Binding-site contacts:
Ligand atom N28 contacts residue LEU141 of chain 1.A at 3.8 Å.
Ligand atom O10 contacts residue MET165 of chain 1.A at 3.0 Å.
Ligand atom N28 contacts residue PHE140 of chain 1.A at 3.4 Å (h-bond).
Ligand atom C16 contacts residue MET165 of chain 1.A at 3.7 Å (hydrophobic).
Ligand atom O8 contacts residue GLU166 of chain 1.A at 3.3 Å (salt-bridge).
Ligand atom C29 contacts residue GLU166 of chain 1.A at 3.7 Å.
Ligand atom C27 contacts residue LEU141 of chain 1.A at 3.7 Å (hydrophobic).
Ligand atom C24 contacts residue CYS145 of chain 1.A at 3.5 Å (hydrophobic).
Ligand atom C24 contacts residue LEU141 of chain 1.A at 3.6 Å (hydrophobic).
Ligand atom N11 contacts residue GLN189 of chain 1.A at 3.4 Å (h-bond).
Ligand atom N19 contacts residue CYS145 of chain 1.A at 3.0 Å (h-bond).
Ligand atom C12 contacts residue HIS164 of chain 1.A at 3.4 Å.
Ligand atom N19 contacts residue HIS164 of chain 1.A at 3.3 Å (h-bond).
Ligand atom O30 contacts residue MET165 of chain 1.A at 3.6 Å.
Ligand atom C9 contacts residue MET165 of chain 1.A at 3.7 Å (hydrophobic).
Ligand atom O10 contacts residue GLU166 of chain 1.A at 2.7 Å (salt-bridge).
Ligand atom O22 contacts residue HIS41 of chain 1.A at 3.2 Å (h-bond).
Ligand atom C20 contacts residue CYS145 of chain 1.A at 2.9 Å (hydrophobic).
Ligand atom C7 contacts residue GLN189 of chain 1.A at 3.3 Å.
Ligand atom C9 contacts residue GLU166 of chain 1.A at 3.7 Å.
Ligand atom C29 contacts residue HIS163 of chain 1.A at 3.7 Å.
Ligand atom C2 contacts residue GLU166 of chain 1.A at 3.1 Å.
Ligand atom C21 contacts residue HIS41 of chain 1.A at 3.8 Å.
Ligand atom O30 contacts residue HIS163 of chain 1.A at 2.6 Å (h-bond).
Ligand atom C4 contacts residue PRO168 of chain 1.A at 3.7 Å (hydrophobic).
Ligand atom C27 contacts residue ASN142 of chain 1.A at 3.2 Å.
Ligand atom C21 contacts residue CYS145 of chain 1.A at 1.8 Å (hydrophobic).
Ligand atom C4 contacts residue THR190 of chain 1.A at 3.4 Å.
Ligand atom C16 contacts residue HIS164 of chain 1.A at 3.6 Å.
Ligand atom C6 contacts residue GLN189 of chain 1.A at 3.5 Å.
Ligand atom C24 contacts residue ASN142 of chain 1.A at 3.8 Å.
Ligand atom O30 contacts residue GLU166 of chain 1.A at 3.4 Å (salt-bridge).
Ligand atom C26 contacts residue ASN142 of chain 1.A at 3.4 Å.
Ligand atom O30 contacts residue PHE140 of chain 1.A at 3.8 Å.
Ligand atom C17 contacts residue HIS164 of chain 1.A at 3.8 Å.
Ligand atom O22 contacts residue CYS145 of chain 1.A at 2.8 Å (h-bond).
Ligand atom C1 contacts residue GLU166 of chain 1.A at 3.8 Å.
Ligand atom N28 contacts residue GLU166 of chain 1.A at 3.5 Å (salt-bridge).
Ligand atom C3 contacts residue GLU166 of chain 1.A at 3.6 Å.
Ligand atom C3 contacts residue PRO168 of chain 1.A at 3.8 Å (hydrophobic).

The small molecule below binds the protein below.
Small molecule (SMILES): CC(C)C[C@H](NC(=O)OCc1ccccc1)C(=O)N[C@@H](C[C@@H]1CCNC1=O)C(O)S(=O)(=O)O

Sequence of chain 1.A:
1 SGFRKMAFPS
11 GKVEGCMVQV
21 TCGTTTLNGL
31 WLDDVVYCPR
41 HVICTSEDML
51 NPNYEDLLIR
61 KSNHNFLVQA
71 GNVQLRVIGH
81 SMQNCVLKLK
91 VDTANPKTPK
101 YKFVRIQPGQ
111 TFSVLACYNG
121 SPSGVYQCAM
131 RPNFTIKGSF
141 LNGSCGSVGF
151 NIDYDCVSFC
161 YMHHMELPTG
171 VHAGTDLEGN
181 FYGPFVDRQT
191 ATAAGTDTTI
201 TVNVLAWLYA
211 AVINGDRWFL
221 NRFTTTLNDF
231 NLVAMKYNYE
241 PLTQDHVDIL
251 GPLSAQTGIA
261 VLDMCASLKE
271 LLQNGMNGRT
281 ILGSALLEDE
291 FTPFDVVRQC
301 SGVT

Sequence of chain 1.B:
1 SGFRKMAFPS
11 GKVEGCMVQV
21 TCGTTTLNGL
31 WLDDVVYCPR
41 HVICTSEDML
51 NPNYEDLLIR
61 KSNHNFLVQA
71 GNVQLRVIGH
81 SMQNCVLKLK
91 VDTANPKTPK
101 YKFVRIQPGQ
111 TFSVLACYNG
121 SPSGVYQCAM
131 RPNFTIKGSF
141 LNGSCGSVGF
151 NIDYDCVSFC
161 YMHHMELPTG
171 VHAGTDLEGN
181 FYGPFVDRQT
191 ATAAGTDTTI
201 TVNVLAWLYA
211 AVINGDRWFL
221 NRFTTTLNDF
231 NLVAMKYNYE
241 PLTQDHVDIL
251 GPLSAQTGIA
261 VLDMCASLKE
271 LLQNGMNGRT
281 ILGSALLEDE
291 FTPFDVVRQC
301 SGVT